The protein below binds the small molecule below.
Small molecule (SMILES): CC(C)C[C@H](NC(=O)OCc1ccccc1)C(=O)N[C@@H](Cc1ccc(O)cc1)[C@H](C)O

Sequence of chain 1.F:
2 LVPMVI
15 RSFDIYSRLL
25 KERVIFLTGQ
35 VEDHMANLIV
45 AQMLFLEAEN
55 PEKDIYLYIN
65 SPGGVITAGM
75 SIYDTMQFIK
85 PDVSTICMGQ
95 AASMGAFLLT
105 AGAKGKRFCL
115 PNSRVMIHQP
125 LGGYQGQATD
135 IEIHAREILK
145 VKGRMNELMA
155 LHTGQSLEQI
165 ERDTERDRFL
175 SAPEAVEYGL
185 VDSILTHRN

Sequence of chain 1.E:
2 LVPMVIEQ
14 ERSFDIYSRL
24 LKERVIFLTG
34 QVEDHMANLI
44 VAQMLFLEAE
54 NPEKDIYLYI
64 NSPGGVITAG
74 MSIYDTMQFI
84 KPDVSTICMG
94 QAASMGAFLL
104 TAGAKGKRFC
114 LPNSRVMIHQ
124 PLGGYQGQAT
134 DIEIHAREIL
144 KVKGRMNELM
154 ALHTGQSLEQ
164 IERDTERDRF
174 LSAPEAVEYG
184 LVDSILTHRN

Binding-site contacts:
Ligand atom C2 contacts residue LEU125 of chain 1.E at 3.5 Å (hydrophobic).
Ligand atom C10 contacts residue GLY68 of chain 1.E at 3.6 Å.
Ligand atom C22 contacts residue PRO124 of chain 1.E at 3.7 Å (hydrophobic).
Ligand atom O3 contacts residue PRO124 of chain 1.E at 3.2 Å.
Ligand atom C2 contacts residue ILE70 of chain 1.E at 3.6 Å (hydrophobic).
Ligand atom C9 contacts residue GLY68 of chain 1.E at 3.3 Å.
Ligand atom C6 contacts residue ILE142 of chain 1.E at 3.8 Å (hydrophobic).
Ligand atom C17 contacts residue SER97 of chain 1.E at 2.8 Å.
Ligand atom C19 contacts residue SER97 of chain 1.E at 3.7 Å.
Ligand atom O4 contacts residue MET98 of chain 1.E at 3.1 Å (h-bond).
Ligand atom C23 contacts residue MET149 of chain 1.E at 3.6 Å (hydrophobic).
Ligand atom C15 contacts residue HIS122 of chain 1.E at 3.5 Å.
Ligand atom O4 contacts residue GLY67 of chain 1.E at 3.4 Å.
Ligand atom C16 contacts residue SER97 of chain 1.E at 1.4 Å.
Ligand atom C16 contacts residue MET98 of chain 1.E at 3.5 Å (hydrophobic).
Ligand atom O5 contacts residue MET149 of chain 1.E at 3.2 Å.
Ligand atom C15 contacts residue SER97 of chain 1.E at 2.3 Å.
Ligand atom N1 contacts residue LEU125 of chain 1.E at 2.9 Å (h-bond).
Ligand atom N2 contacts residue GLY68 of chain 1.E at 3.0 Å (h-bond).
Ligand atom O4 contacts residue SER97 of chain 1.E at 2.3 Å (h-bond).
Ligand atom C16 contacts residue HIS122 of chain 1.E at 2.8 Å.
Ligand atom C4 contacts residue ILE142 of chain 1.E at 3.6 Å (hydrophobic).
Ligand atom O1 contacts residue LEU125 of chain 1.E at 3.3 Å (h-bond).
Ligand atom N2 contacts residue SER97 of chain 1.E at 3.5 Å (h-bond).
Ligand atom O4 contacts residue GLY68 of chain 1.E at 3.0 Å (h-bond).
Ligand atom C24 contacts residue SER97 of chain 1.E at 2.4 Å.
Ligand atom C17 contacts residue MET98 of chain 1.E at 3.5 Å (hydrophobic).
Ligand atom C23 contacts residue HIS122 of chain 1.E at 3.5 Å.
Ligand atom C18 contacts residue SER97 of chain 1.E at 3.2 Å.
Ligand atom C1 contacts residue LEU125 of chain 1.E at 3.6 Å (hydrophobic).
Ligand atom O2 contacts residue ILE70 of chain 1.E at 2.8 Å (h-bond).
Ligand atom C24 contacts residue HIS122 of chain 1.E at 1.8 Å.
Ligand atom C6 contacts residue ARG118 of chain 1.F at 3.7 Å.
Ligand atom C20 contacts residue HIS122 of chain 1.E at 3.7 Å.
Ligand atom O2 contacts residue VAL69 of chain 1.E at 3.5 Å.
Ligand atom C5 contacts residue ARG118 of chain 1.F at 3.4 Å.
Ligand atom C5 contacts residue ILE142 of chain 1.E at 3.7 Å (hydrophobic).
Ligand atom C3 contacts residue ILE142 of chain 1.E at 3.7 Å (hydrophobic).
Ligand atom O3 contacts residue LEU125 of chain 1.E at 3.0 Å (h-bond).
Ligand atom C22 contacts residue HIS122 of chain 1.E at 3.3 Å.